Sequence of chain 1.A:
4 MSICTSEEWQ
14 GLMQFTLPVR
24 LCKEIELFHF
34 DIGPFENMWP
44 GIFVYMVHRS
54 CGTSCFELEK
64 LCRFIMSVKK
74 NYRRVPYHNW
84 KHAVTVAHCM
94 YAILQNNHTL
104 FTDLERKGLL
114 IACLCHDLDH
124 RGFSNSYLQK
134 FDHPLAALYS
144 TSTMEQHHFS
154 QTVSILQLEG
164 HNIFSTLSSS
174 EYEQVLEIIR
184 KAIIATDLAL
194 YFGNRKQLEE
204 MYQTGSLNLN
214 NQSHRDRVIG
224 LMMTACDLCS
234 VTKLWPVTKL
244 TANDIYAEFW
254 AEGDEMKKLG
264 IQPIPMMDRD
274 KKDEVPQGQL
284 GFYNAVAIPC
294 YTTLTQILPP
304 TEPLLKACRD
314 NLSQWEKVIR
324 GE

A small-molecule ligand and the protein it binds are described below.
Small molecule (SMILES): COc1ccc2nc(C)c3c(C)nc(-c4cnccc4C)n3c2n1

Binding-site contacts:
Ligand atom C16 contacts residue PHE285 of chain 1.A at 3.5 Å (hydrophobic).
Ligand atom C1 contacts residue HIS81 of chain 1.A at 3.7 Å.
Ligand atom N3 contacts residue PHE285 of chain 1.A at 3.6 Å.
Ligand atom C8 contacts residue ILE248 of chain 1.A at 3.6 Å (hydrophobic).
Ligand atom C17 contacts residue ILE248 of chain 1.A at 4.0 Å (hydrophobic).
Ligand atom N2 contacts residue LEU231 of chain 1.A at 4.0 Å.
Ligand atom C13 contacts residue MET269 of chain 1.A at 3.6 Å (hydrophobic).
Ligand atom C17 contacts residue GLN282 of chain 1.A at 3.3 Å.
Ligand atom C13 contacts residue PHE252 of chain 1.A at 3.6 Å (hydrophobic).
Ligand atom C12 contacts residue PHE285 of chain 1.A at 3.5 Å (hydrophobic).
Ligand atom N1 contacts residue LEU191 of chain 1.A at 4.0 Å.
Ligand atom C14 contacts residue PHE285 of chain 1.A at 4.0 Å (hydrophobic).
Ligand atom C16 contacts residue ILE248 of chain 1.A at 3.9 Å (hydrophobic).
Ligand atom N2 contacts residue TYR80 of chain 1.A at 3.6 Å.
Ligand atom C12 contacts residue GLN282 of chain 1.A at 3.7 Å.
Ligand atom C11 contacts residue GLN282 of chain 1.A at 3.7 Å.
Ligand atom N5 contacts residue GLN282 of chain 1.A at 2.9 Å (h-bond).
Ligand atom C10 contacts residue PHE285 of chain 1.A at 3.5 Å (hydrophobic).
Ligand atom C1 contacts residue TYR80 of chain 1.A at 3.9 Å (hydrophobic).
Ligand atom C9 contacts residue PHE285 of chain 1.A at 3.7 Å (hydrophobic).
Ligand atom C16 contacts residue GLN282 of chain 1.A at 3.8 Å.
Ligand atom C12 contacts residue PHE252 of chain 1.A at 4.0 Å (hydrophobic).
Ligand atom O1 contacts residue PHE252 of chain 1.A at 3.4 Å.
Ligand atom C8 contacts residue TYR80 of chain 1.A at 4.0 Å (hydrophobic).
Ligand atom C18 contacts residue ILE248 of chain 1.A at 3.7 Å (hydrophobic).
Ligand atom C11 contacts residue PHE285 of chain 1.A at 3.6 Å (hydrophobic).
Ligand atom C18 contacts residue SER233 of chain 1.A at 3.4 Å.
Ligand atom O1 contacts residue MET269 of chain 1.A at 3.6 Å.
Ligand atom C1 contacts residue PHE252 of chain 1.A at 3.5 Å (hydrophobic).
Ligand atom C3 contacts residue HIS81 of chain 1.A at 3.8 Å.
Ligand atom C13 contacts residue PHE285 of chain 1.A at 3.8 Å (hydrophobic).
Ligand atom C2 contacts residue HIS81 of chain 1.A at 4.0 Å.
Ligand atom N5 contacts residue PHE285 of chain 1.A at 3.5 Å.
Ligand atom C14 contacts residue PHE252 of chain 1.A at 3.3 Å (hydrophobic).
Ligand atom C18 contacts residue TYR80 of chain 1.A at 3.6 Å (hydrophobic).
Ligand atom C17 contacts residue VAL234 of chain 1.A at 3.7 Å (hydrophobic).
Ligand atom N4 contacts residue PHE252 of chain 1.A at 3.5 Å.
Ligand atom C9 contacts residue ILE248 of chain 1.A at 3.7 Å (hydrophobic).
Ligand atom N4 contacts residue PHE285 of chain 1.A at 3.7 Å.
Ligand atom C1 contacts residue ILE248 of chain 1.A at 3.8 Å (hydrophobic).